Sequence of chain 1.A:
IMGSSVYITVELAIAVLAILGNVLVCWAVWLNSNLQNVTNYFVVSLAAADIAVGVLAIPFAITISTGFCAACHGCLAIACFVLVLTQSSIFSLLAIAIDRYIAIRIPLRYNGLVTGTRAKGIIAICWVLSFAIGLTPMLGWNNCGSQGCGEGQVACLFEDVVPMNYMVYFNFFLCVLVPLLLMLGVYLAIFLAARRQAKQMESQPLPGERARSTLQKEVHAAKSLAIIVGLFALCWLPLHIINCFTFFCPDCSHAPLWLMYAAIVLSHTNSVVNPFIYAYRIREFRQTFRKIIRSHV

A protein and the small-molecule ligand that binds it are described below.
Small molecule (SMILES): CCNC(=O)[C@H]1O[C@@H](n2cnc3c(N)nc(/N=N/c4ccccc4)nc32)[C@H](O)[C@@H]1O

Binding-site contacts:
Ligand atom C26 contacts residue SER92 of chain 1.A at 3.6 Å.
Ligand atom C15 contacts residue SER302 of chain 1.A at 3.7 Å.
Ligand atom C16 contacts residue HIS303 of chain 1.A at 3.7 Å.
Ligand atom C02 contacts residue PHE193 of chain 1.A at 3.6 Å (hydrophobic).
Ligand atom C07 contacts residue ILE299 of chain 1.A at 3.8 Å (hydrophobic).
Ligand atom O18 contacts residue SER302 of chain 1.A at 3.0 Å (h-bond).
Ligand atom C07 contacts residue PHE193 of chain 1.A at 3.6 Å (hydrophobic).
Ligand atom C28 contacts residue THR113 of chain 1.A at 3.5 Å.
Ligand atom C25 contacts residue TYR296 of chain 1.A at 3.5 Å (hydrophobic).
Ligand atom O19 contacts residue HIS303 of chain 1.A at 2.7 Å (h-bond).
Ligand atom N06 contacts residue ILE299 of chain 1.A at 3.7 Å.
Ligand atom N11 contacts residue ILE299 of chain 1.A at 3.3 Å.
Ligand atom C28 contacts residue ASN206 of chain 1.A at 3.4 Å.
Ligand atom C15 contacts residue LEU274 of chain 1.A at 3.8 Å (hydrophobic).
Ligand atom C29 contacts residue GLN114 of chain 1.A at 3.3 Å.
Ligand atom O30 contacts residue HIS275 of chain 1.A at 3.3 Å.
Ligand atom N04 contacts residue ASN278 of chain 1.A at 3.4 Å (h-bond).
Ligand atom N20 contacts residue THR113 of chain 1.A at 2.8 Å (h-bond).
Ligand atom C17 contacts residue TRP271 of chain 1.A at 3.4 Å (hydrophobic).
Ligand atom N06 contacts residue PHE193 of chain 1.A at 3.7 Å.
Ligand atom O30 contacts residue TRP271 of chain 1.A at 3.2 Å.
Ligand atom C29 contacts residue THR113 of chain 1.A at 3.3 Å.
Ligand atom C26 contacts residue TYR296 of chain 1.A at 3.7 Å (hydrophobic).
Ligand atom C05 contacts residue PHE193 of chain 1.A at 3.6 Å (hydrophobic).
Ligand atom C28 contacts residue TRP271 of chain 1.A at 3.8 Å (hydrophobic).
Ligand atom N10 contacts residue GLU194 of chain 1.A at 3.5 Å (salt-bridge).
Ligand atom C24 contacts residue LEU292 of chain 1.A at 3.5 Å (hydrophobic).
Ligand atom N04 contacts residue PHE193 of chain 1.A at 3.4 Å.
Ligand atom N10 contacts residue ASN278 of chain 1.A at 2.7 Å (h-bond).
Ligand atom N08 contacts residue MET295 of chain 1.A at 3.5 Å.
Ligand atom O18 contacts residue THR113 of chain 1.A at 3.8 Å.
Ligand atom N04 contacts residue MET202 of chain 1.A at 3.4 Å.
Ligand atom C09 contacts residue PHE193 of chain 1.A at 3.6 Å (hydrophobic).
Ligand atom O18 contacts residue HIS303 of chain 1.A at 3.4 Å.
Ligand atom O18 contacts residue TRP271 of chain 1.A at 3.3 Å.
Ligand atom N20 contacts residue TRP271 of chain 1.A at 3.6 Å.
Ligand atom C29 contacts residue ILE117 of chain 1.A at 3.7 Å (hydrophobic).
Ligand atom C05 contacts residue MET202 of chain 1.A at 3.7 Å (hydrophobic).
Ligand atom C03 contacts residue PHE193 of chain 1.A at 3.3 Å (hydrophobic).
Ligand atom N01 contacts residue PHE193 of chain 1.A at 3.8 Å.